Sequence of chain 1.D:
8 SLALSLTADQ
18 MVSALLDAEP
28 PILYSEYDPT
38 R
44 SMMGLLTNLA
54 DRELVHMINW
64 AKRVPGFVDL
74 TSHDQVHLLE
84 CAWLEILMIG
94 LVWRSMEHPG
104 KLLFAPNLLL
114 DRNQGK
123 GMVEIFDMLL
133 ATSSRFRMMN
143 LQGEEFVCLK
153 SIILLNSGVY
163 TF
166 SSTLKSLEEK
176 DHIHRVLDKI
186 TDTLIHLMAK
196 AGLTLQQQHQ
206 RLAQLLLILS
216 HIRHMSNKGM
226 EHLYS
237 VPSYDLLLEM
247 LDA

A small-molecule ligand and the protein it binds are described below.
Small molecule (SMILES): CN(C)CCOc1ccc(C2=C(c3ccc(O)cc3)[C@@H]3C[C@@H](S(=O)(=O)Oc4ccc(Br)cc4)[C@H]2O3)cc1

Binding-site contacts:
Ligand atom C16 contacts residue PHE107 of chain 1.D at 3.8 Å (hydrophobic).
Ligand atom O06 contacts residue GLY224 of chain 1.D at 3.1 Å.
Ligand atom O03 contacts residue LEU90 of chain 1.D at 3.9 Å.
Ligand atom O03 contacts residue GLU56 of chain 1.D at 2.3 Å (salt-bridge).
Ligand atom N01 contacts residue ASP54 of chain 1.D at 3.8 Å.
Ligand atom C05 contacts residue ALA53 of chain 1.D at 3.8 Å (hydrophobic).
Ligand atom BR contacts residue MET45 of chain 1.D at 3.5 Å.
Ligand atom C19 contacts residue TRP86 of chain 1.D at 4.0 Å (hydrophobic).
Ligand atom BR contacts residue PHE128 of chain 1.D at 3.9 Å.
Ligand atom BR contacts residue GLY118 of chain 1.D at 4.2 Å.
Ligand atom C06 contacts residue GLU56 of chain 1.D at 3.2 Å.
Ligand atom C24 contacts residue LEU131 of chain 1.D at 4.2 Å (hydrophobic).
Ligand atom O02 contacts residue ALA53 of chain 1.D at 4.1 Å.
Ligand atom C12 contacts residue TRP86 of chain 1.D at 4.0 Å (hydrophobic).
Ligand atom O03 contacts residue ARG97 of chain 1.D at 3.0 Å (salt-bridge).
Ligand atom C12 contacts residue ALA53 of chain 1.D at 3.4 Å (hydrophobic).
Ligand atom C25 contacts residue PHE128 of chain 1.D at 4.0 Å (hydrophobic).
Ligand atom C20 contacts residue ASP54 of chain 1.D at 3.1 Å.
Ligand atom C26 contacts residue MET124 of chain 1.D at 4.0 Å (hydrophobic).
Ligand atom C13 contacts residue ALA53 of chain 1.D at 3.8 Å (hydrophobic).
Ligand atom C01 contacts residue GLU56 of chain 1.D at 3.1 Å.
Ligand atom C14 contacts residue THR50 of chain 1.D at 3.7 Å.
Ligand atom O01 contacts residue LEU49 of chain 1.D at 3.7 Å.
Ligand atom C21 contacts residue VAL237 of chain 1.D at 3.1 Å (hydrophobic).
Ligand atom C02 contacts residue LEU90 of chain 1.D at 3.8 Å (hydrophobic).
Ligand atom C01 contacts residue ARG97 of chain 1.D at 4.0 Å.
Ligand atom C22 contacts residue ASP54 of chain 1.D at 3.5 Å.
Ligand atom C28 contacts residue MET124 of chain 1.D at 3.5 Å (hydrophobic).
Ligand atom C21 contacts residue PRO238 of chain 1.D at 3.6 Å (hydrophobic).
Ligand atom C11 contacts residue ALA53 of chain 1.D at 3.8 Å (hydrophobic).
Ligand atom C03 contacts residue PHE107 of chain 1.D at 4.1 Å (hydrophobic).
Ligand atom C01 contacts residue LEU90 of chain 1.D at 4.2 Å (hydrophobic).
Ligand atom C27 contacts residue MET124 of chain 1.D at 3.4 Å (hydrophobic).
Ligand atom C02 contacts residue LEU94 of chain 1.D at 4.0 Å (hydrophobic).
Ligand atom C19 contacts residue ALA53 of chain 1.D at 3.8 Å (hydrophobic).
Ligand atom C05 contacts residue LEU49 of chain 1.D at 4.0 Å (hydrophobic).
Ligand atom O04 contacts residue ILE127 of chain 1.D at 3.5 Å.
Ligand atom C23 contacts residue ILE127 of chain 1.D at 4.2 Å (hydrophobic).
Ligand atom C06 contacts residue ALA53 of chain 1.D at 3.9 Å (hydrophobic).
Ligand atom C25 contacts residue PHE107 of chain 1.D at 3.9 Å (hydrophobic).